The protein below binds the small molecule below.
Small molecule (SMILES): CC(=O)N[C@@H]1[C@@H](O)[C@H](O)[C@@H](CO)O[C@H]1O

Sequence of chain 1.A:
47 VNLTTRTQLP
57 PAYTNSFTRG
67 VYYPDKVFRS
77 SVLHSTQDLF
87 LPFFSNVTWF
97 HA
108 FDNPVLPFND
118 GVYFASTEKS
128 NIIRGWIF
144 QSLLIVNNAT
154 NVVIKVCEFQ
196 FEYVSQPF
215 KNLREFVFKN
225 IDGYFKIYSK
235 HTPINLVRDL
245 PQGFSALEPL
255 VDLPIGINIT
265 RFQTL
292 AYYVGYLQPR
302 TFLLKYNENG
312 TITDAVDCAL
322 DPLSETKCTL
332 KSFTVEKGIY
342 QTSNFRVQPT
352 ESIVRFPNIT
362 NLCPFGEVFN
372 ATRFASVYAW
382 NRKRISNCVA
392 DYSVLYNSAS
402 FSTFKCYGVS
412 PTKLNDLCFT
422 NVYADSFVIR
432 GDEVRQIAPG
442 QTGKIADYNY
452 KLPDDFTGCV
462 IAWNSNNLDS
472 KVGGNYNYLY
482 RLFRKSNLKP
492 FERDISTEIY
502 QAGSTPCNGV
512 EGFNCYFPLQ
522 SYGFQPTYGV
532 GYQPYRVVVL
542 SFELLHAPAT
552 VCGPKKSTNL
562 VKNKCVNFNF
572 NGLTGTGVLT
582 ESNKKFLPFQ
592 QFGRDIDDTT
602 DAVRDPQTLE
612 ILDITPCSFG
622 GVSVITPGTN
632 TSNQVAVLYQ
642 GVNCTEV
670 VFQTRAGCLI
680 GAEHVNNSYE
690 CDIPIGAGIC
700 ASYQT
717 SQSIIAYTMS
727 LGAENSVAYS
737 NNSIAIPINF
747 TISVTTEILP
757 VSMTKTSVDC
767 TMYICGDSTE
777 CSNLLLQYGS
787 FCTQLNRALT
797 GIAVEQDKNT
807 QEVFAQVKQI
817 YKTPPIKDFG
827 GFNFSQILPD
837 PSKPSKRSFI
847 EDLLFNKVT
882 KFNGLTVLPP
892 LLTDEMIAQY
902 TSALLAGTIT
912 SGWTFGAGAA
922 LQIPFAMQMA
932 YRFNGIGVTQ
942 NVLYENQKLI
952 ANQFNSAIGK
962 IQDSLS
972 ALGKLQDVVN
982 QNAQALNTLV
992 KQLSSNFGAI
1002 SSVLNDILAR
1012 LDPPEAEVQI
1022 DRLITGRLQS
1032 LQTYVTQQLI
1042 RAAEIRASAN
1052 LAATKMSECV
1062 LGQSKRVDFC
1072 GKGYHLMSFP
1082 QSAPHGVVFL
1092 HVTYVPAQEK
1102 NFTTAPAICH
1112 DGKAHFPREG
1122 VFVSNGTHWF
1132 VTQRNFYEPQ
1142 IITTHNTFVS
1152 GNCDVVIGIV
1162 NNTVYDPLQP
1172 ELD

Binding-site contacts:
Ligand atom O7 contacts residue ASN1102 of chain 1.A at 4.5 Å.
Ligand atom C2 contacts residue ASN1102 of chain 1.A at 2.5 Å.
Ligand atom C5 contacts residue ASN1102 of chain 1.A at 3.7 Å.
Ligand atom C6 contacts residue ASN1102 of chain 1.A at 4.5 Å.
Ligand atom C8 contacts residue ALA734 of chain 1.A at 3.6 Å (hydrophobic).
Ligand atom C7 contacts residue ASN1102 of chain 1.A at 3.9 Å.
Ligand atom C4 contacts residue ASN1102 of chain 1.A at 4.3 Å.
Ligand atom C3 contacts residue ASN1102 of chain 1.A at 3.8 Å.
Ligand atom C1 contacts residue ASN1102 of chain 1.A at 1.4 Å.
Ligand atom O5 contacts residue ASN1102 of chain 1.A at 2.5 Å (h-bond).
Ligand atom N2 contacts residue ASN1102 of chain 1.A at 2.8 Å (h-bond).